Sequence of chain 1.A:
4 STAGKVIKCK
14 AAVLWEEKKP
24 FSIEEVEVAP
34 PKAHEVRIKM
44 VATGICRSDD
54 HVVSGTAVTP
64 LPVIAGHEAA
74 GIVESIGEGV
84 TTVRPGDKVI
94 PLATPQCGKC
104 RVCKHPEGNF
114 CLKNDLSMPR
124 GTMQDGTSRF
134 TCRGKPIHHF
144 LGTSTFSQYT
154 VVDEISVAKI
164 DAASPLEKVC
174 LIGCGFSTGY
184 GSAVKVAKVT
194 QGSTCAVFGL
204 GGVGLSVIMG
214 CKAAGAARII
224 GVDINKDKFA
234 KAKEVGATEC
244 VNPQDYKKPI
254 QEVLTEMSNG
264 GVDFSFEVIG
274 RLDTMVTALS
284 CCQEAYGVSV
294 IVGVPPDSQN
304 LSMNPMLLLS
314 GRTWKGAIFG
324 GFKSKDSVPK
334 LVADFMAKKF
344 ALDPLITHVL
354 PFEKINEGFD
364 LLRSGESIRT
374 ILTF

Binding-site contacts:
Ligand atom C7 contacts residue HIS70 of chain 1.B at 3.3 Å.
Ligand atom C2 contacts residue NAI1 of chain 1.I at 3.7 Å.
Ligand atom C3 contacts residue LEU119 of chain 1.B at 4.1 Å (hydrophobic).
Ligand atom C2 contacts residue ILE321 of chain 1.B at 3.9 Å (hydrophobic).
Ligand atom C3 contacts residue VAL297 of chain 1.B at 3.5 Å (hydrophobic).
Ligand atom O9 contacts residue CYS49 of chain 1.B at 3.6 Å (h-bond).
Ligand atom C3 contacts residue LEU312 of chain 1.A at 3.9 Å (hydrophobic).
Ligand atom C5 contacts residue VAL297 of chain 1.B at 3.7 Å (hydrophobic).
Ligand atom C1 contacts residue SER51 of chain 1.B at 3.6 Å.
Ligand atom O9 contacts residue HIS70 of chain 1.B at 3.2 Å (h-bond).
Ligand atom O9 contacts residue NAI1 of chain 1.I at 3.2 Å.
Ligand atom N8 contacts residue ZN1 of chain 1.G at 4.1 Å.
Ligand atom C7 contacts residue SER51 of chain 1.B at 3.7 Å.
Ligand atom C5 contacts residue LEU119 of chain 1.B at 4.1 Å (hydrophobic).
Ligand atom C7 contacts residue ZN1 of chain 1.G at 2.8 Å.
Ligand atom N8 contacts residue HIS70 of chain 1.B at 4.5 Å.
Ligand atom C6 contacts residue LEU119 of chain 1.B at 4.5 Å (hydrophobic).
Ligand atom N8 contacts residue SER51 of chain 1.B at 4.1 Å.
Ligand atom C3 contacts residue ILE321 of chain 1.B at 3.7 Å (hydrophobic).
Ligand atom C6 contacts residue SER51 of chain 1.B at 3.9 Å.
Ligand atom C7 contacts residue NAI1 of chain 1.I at 3.9 Å.
Ligand atom O9 contacts residue SER51 of chain 1.B at 2.8 Å (h-bond).
Ligand atom C2 contacts residue LEU119 of chain 1.B at 4.2 Å (hydrophobic).
Ligand atom O9 contacts residue CYS177 of chain 1.B at 3.3 Å (h-bond).
Ligand atom C4 contacts residue LEU312 of chain 1.A at 4.3 Å (hydrophobic).
Ligand atom C7 contacts residue CYS177 of chain 1.B at 3.4 Å (hydrophobic).
Ligand atom O9 contacts residue ZN1 of chain 1.G at 2.1 Å.
Ligand atom C1 contacts residue NAI1 of chain 1.I at 4.2 Å.
Ligand atom C6 contacts residue LEU144 of chain 1.B at 4.2 Å (hydrophobic).
Ligand atom N8 contacts residue NAI1 of chain 1.I at 4.3 Å.
Ligand atom C4 contacts residue VAL297 of chain 1.B at 3.6 Å (hydrophobic).
Ligand atom C3 contacts residue NAI1 of chain 1.I at 4.0 Å.
Ligand atom C4 contacts residue LEU119 of chain 1.B at 3.7 Å (hydrophobic).
Ligand atom N8 contacts residue LEU144 of chain 1.B at 4.1 Å.
Ligand atom C5 contacts residue SER51 of chain 1.B at 4.1 Å.

Sequence of chain 1.B:
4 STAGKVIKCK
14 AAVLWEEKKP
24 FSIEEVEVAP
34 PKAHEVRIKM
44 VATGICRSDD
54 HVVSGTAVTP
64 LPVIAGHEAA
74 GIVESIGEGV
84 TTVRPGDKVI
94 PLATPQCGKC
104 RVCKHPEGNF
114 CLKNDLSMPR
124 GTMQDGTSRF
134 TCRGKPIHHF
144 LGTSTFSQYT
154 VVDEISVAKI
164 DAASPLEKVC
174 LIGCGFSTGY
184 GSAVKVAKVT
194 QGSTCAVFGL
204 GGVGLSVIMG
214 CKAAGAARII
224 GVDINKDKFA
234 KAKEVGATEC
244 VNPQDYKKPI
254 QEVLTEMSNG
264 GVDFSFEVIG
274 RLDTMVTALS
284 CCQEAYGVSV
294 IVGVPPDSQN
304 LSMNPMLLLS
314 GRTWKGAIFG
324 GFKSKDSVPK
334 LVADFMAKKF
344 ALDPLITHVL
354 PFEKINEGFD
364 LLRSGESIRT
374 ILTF

The protein below binds the small molecule below.
Small molecule (SMILES): O=CNC1CCCCC1